Sequence of chain 2.B:
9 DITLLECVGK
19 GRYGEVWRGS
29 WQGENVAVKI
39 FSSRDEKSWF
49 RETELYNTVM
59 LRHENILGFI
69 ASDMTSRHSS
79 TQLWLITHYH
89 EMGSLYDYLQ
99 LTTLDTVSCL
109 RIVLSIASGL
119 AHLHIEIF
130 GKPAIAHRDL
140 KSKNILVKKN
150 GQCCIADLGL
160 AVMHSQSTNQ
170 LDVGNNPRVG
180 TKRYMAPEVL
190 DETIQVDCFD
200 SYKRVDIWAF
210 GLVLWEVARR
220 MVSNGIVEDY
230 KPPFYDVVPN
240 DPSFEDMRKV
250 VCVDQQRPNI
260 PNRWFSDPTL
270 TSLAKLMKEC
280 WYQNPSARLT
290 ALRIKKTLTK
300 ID

The small molecule below binds the protein below.
Small molecule (SMILES): COc1cc(-c2cncc(-c3ccc(C4CCN(C)CC4)cc3)c2C)cc(OC)c1OC

Binding-site contacts:
Ligand atom C29 contacts residue ALA155 of chain 2.B at 3.8 Å (hydrophobic).
Ligand atom C01 contacts residue LYS37 of chain 2.B at 3.6 Å.
Ligand atom C12 contacts residue HIS88 of chain 2.B at 3.9 Å.
Ligand atom C07 contacts residue ALA35 of chain 2.B at 3.7 Å (hydrophobic).
Ligand atom C01 contacts residue LEU83 of chain 2.B at 3.5 Å (hydrophobic).
Ligand atom O28 contacts residue ALA155 of chain 2.B at 3.7 Å.
Ligand atom C01 contacts residue THR85 of chain 2.B at 3.3 Å.
Ligand atom C13 contacts residue VAL16 of chain 2.B at 3.7 Å (hydrophobic).
Ligand atom O31 contacts residue LYS37 of chain 2.B at 3.6 Å.
Ligand atom N08 contacts residue HIS88 of chain 2.B at 3.0 Å (h-bond).
Ligand atom C12 contacts residue TYR87 of chain 2.B at 3.5 Å (hydrophobic).
Ligand atom C04 contacts residue THR85 of chain 2.B at 3.8 Å.
Ligand atom C12 contacts residue VAL16 of chain 2.B at 3.8 Å (hydrophobic).
Ligand atom C21 contacts residue VAL16 of chain 2.B at 3.4 Å (hydrophobic).
Ligand atom C04 contacts residue ALA35 of chain 2.B at 3.7 Å (hydrophobic).
Ligand atom O02 contacts residue LYS37 of chain 2.B at 3.5 Å.
Ligand atom C19 contacts residue ASP95 of chain 2.B at 3.1 Å.
Ligand atom N08 contacts residue TYR87 of chain 2.B at 3.7 Å.
Ligand atom C29 contacts residue LYS142 of chain 2.B at 3.6 Å.
Ligand atom C32 contacts residue GLU50 of chain 2.B at 3.5 Å.
Ligand atom C20 contacts residue XK41 of chain 2.AA at 3.0 Å.
Ligand atom C09 contacts residue HIS88 of chain 2.B at 3.2 Å.
Ligand atom C14 contacts residue GLY91 of chain 2.B at 3.8 Å.
Ligand atom C29 contacts residue ASN143 of chain 2.B at 3.4 Å.
Ligand atom C15 contacts residue XK41 of chain 2.AA at 3.3 Å.
Ligand atom C21 contacts residue XK41 of chain 2.AA at 3.0 Å.
Ligand atom C23 contacts residue GLY91 of chain 2.B at 3.6 Å.
Ligand atom C13 contacts residue XK41 of chain 2.AA at 3.7 Å.
Ligand atom C24 contacts residue LEU145 of chain 2.B at 3.8 Å (hydrophobic).
Ligand atom C32 contacts residue LEU83 of chain 2.B at 3.7 Å (hydrophobic).
Ligand atom C22 contacts residue ASP95 of chain 2.B at 3.5 Å.
Ligand atom C32 contacts residue ASP156 of chain 2.B at 3.8 Å.
Ligand atom C07 contacts residue HIS86 of chain 2.B at 3.9 Å.
Ligand atom C13 contacts residue TYR87 of chain 2.B at 3.7 Å (hydrophobic).
Ligand atom C17 contacts residue ASP95 of chain 2.B at 3.6 Å.
Ligand atom C22 contacts residue GLY91 of chain 2.B at 3.6 Å.
Ligand atom C06 contacts residue LEU145 of chain 2.B at 3.8 Å (hydrophobic).
Ligand atom C07 contacts residue LEU145 of chain 2.B at 3.5 Å (hydrophobic).
Ligand atom C16 contacts residue ASP95 of chain 2.B at 3.5 Å.
Ligand atom C01 contacts residue ALA35 of chain 2.B at 3.5 Å (hydrophobic).